Sequence of chain 2.A:
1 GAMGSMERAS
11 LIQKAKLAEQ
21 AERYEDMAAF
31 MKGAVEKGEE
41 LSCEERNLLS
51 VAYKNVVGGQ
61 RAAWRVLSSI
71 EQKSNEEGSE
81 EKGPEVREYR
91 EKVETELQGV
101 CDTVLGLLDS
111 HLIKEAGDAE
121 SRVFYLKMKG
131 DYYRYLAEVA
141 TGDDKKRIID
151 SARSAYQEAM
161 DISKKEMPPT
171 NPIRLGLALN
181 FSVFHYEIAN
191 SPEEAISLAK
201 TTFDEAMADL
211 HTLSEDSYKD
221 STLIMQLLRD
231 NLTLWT

Sequence of chain 2.B:
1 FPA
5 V

This small molecule binds to this protein.
Small molecule (SMILES): [H]/N=C(/N)c1cc(-c2cccc(NC(=O)C3(Nc4ccc(Cl)cc4)CCNCC3)c2)cs1

Binding-site contacts:
Ligand atom C21 contacts residue LEU223 of chain 2.A at 4.4 Å (hydrophobic).
Ligand atom CL28 contacts residue LYS127 of chain 2.A at 3.5 Å.
Ligand atom C02 contacts residue GLU19 of chain 2.A at 3.5 Å.
Ligand atom C04 contacts residue ASN47 of chain 2.A at 4.5 Å.
Ligand atom N23 contacts residue ILE224 of chain 2.A at 3.9 Å.
Ligand atom C05 contacts residue ASN47 of chain 2.A at 4.0 Å.
Ligand atom C02 contacts residue LEU48 of chain 2.A at 4.1 Å (hydrophobic).
Ligand atom C30 contacts residue PRO172 of chain 2.A at 3.8 Å (hydrophobic).
Ligand atom C26 contacts residue VAL5 of chain 2.B at 3.9 Å (hydrophobic).
Ligand atom C27 contacts residue VAL5 of chain 2.B at 3.9 Å (hydrophobic).
Ligand atom N03 contacts residue GLU19 of chain 2.A at 2.6 Å (salt-bridge).
Ligand atom C30 contacts residue VAL5 of chain 2.B at 4.3 Å (hydrophobic).
Ligand atom C31 contacts residue ASN47 of chain 2.A at 3.8 Å.
Ligand atom N03 contacts residue LEU48 of chain 2.A at 3.4 Å.
Ligand atom CL28 contacts residue ILE173 of chain 2.A at 4.0 Å.
Ligand atom C10 contacts residue ASN47 of chain 2.A at 3.5 Å.
Ligand atom N01 contacts residue VAL51 of chain 2.A at 3.8 Å.
Ligand atom C21 contacts residue ILE224 of chain 2.A at 4.3 Å (hydrophobic).
Ligand atom C07 contacts residue GLU44 of chain 2.A at 4.1 Å.
Ligand atom C24 contacts residue VAL5 of chain 2.B at 4.5 Å (hydrophobic).
Ligand atom C11 contacts residue ASN47 of chain 2.A at 3.8 Å.
Ligand atom C09 contacts residue ASN47 of chain 2.A at 3.6 Å.
Ligand atom CL28 contacts residue PRO172 of chain 2.A at 4.5 Å.
Ligand atom C29 contacts residue GLY176 of chain 2.A at 4.3 Å.
Ligand atom C19 contacts residue VAL5 of chain 2.B at 4.1 Å (hydrophobic).
Ligand atom C12 contacts residue ASN47 of chain 2.A at 3.9 Å.
Ligand atom C29 contacts residue VAL5 of chain 2.B at 4.0 Å (hydrophobic).
Ligand atom CL28 contacts residue PHE124 of chain 2.A at 4.2 Å.
Ligand atom N01 contacts residue GLU19 of chain 2.A at 2.7 Å (salt-bridge).
Ligand atom C27 contacts residue PRO172 of chain 2.A at 4.3 Å (hydrophobic).
Ligand atom C13 contacts residue ASN47 of chain 2.A at 3.9 Å.
Ligand atom C06 contacts residue ASN47 of chain 2.A at 3.6 Å.
Ligand atom C29 contacts residue PRO172 of chain 2.A at 3.2 Å (hydrophobic).
Ligand atom C30 contacts residue ILE224 of chain 2.A at 3.8 Å (hydrophobic).
Ligand atom C07 contacts residue ASN47 of chain 2.A at 3.9 Å.
Ligand atom C25 contacts residue VAL5 of chain 2.B at 4.2 Å (hydrophobic).
Ligand atom C24 contacts residue ILE224 of chain 2.A at 4.2 Å (hydrophobic).
Ligand atom C29 contacts residue ILE173 of chain 2.A at 4.3 Å (hydrophobic).
Ligand atom S08 contacts residue GLU44 of chain 2.A at 3.7 Å.